A small-molecule ligand and the protein it binds are described below.
Small molecule (SMILES): CC(C)CCC[C@@H](C)[C@H]1CC[C@H]2[C@@H]3CC=C4C[C@@H](O)CC[C@]4(C)[C@H]3CC[C@]12C

Sequence of chain 1.G:
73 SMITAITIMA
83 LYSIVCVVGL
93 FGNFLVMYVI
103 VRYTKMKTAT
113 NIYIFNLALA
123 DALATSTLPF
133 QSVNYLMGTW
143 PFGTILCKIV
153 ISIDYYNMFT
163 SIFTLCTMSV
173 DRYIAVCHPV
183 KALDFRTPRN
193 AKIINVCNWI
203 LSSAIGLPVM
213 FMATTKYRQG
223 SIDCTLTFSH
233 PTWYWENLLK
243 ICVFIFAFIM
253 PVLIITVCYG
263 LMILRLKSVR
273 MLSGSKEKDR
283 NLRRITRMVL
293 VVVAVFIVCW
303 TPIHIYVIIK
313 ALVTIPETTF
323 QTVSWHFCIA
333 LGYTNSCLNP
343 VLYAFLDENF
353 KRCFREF

Binding-site contacts:
Ligand atom C7 contacts residue SER326 of chain 1.G at 3.5 Å.
Ligand atom C8 contacts residue TYR308 of chain 1.G at 3.9 Å (hydrophobic).
Ligand atom C24 contacts residue PRO304 of chain 1.G at 4.1 Å (hydrophobic).
Ligand atom C15 contacts residue TYR308 of chain 1.G at 4.3 Å (hydrophobic).
Ligand atom C7 contacts residue TYR308 of chain 1.G at 4.0 Å (hydrophobic).
Ligand atom C19 contacts residue ILE311 of chain 1.G at 4.3 Å (hydrophobic).
Ligand atom C6 contacts residue PHE322 of chain 1.G at 4.3 Å (hydrophobic).
Ligand atom C18 contacts residue ILE311 of chain 1.G at 3.8 Å (hydrophobic).
Ligand atom C22 contacts residue PRO304 of chain 1.G at 4.3 Å (hydrophobic).
Ligand atom C5 contacts residue TYR308 of chain 1.G at 4.2 Å (hydrophobic).
Ligand atom C20 contacts residue ILE307 of chain 1.G at 4.5 Å (hydrophobic).
Ligand atom C18 contacts residue TYR308 of chain 1.G at 4.0 Å (hydrophobic).
Ligand atom C6 contacts residue TYR308 of chain 1.G at 3.9 Å (hydrophobic).
Ligand atom C15 contacts residue SER326 of chain 1.G at 4.0 Å.
Ligand atom C6 contacts residue SER326 of chain 1.G at 4.1 Å.
Ligand atom C19 contacts residue TYR308 of chain 1.G at 4.0 Å (hydrophobic).